Sequence of chain 1.B:
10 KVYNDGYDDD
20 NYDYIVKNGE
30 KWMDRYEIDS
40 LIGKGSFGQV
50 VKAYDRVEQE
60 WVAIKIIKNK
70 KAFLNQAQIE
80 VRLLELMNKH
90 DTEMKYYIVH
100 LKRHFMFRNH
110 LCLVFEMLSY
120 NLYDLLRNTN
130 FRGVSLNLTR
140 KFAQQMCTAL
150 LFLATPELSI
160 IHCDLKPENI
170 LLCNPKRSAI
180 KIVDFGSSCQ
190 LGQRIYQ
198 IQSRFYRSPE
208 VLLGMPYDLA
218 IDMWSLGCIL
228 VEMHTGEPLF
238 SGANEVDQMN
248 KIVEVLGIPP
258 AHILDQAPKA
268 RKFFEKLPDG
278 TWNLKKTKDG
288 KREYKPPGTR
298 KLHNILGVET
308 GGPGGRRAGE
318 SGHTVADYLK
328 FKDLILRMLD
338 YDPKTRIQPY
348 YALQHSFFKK

A small-molecule ligand and the protein it binds are described below.
Small molecule (SMILES): COc1ccc2c3ccnc(Cl)c3n(CC#N)c2c1

Binding-site contacts:
Ligand atom C3 contacts residue PHE114 of chain 1.B at 3.9 Å (hydrophobic).
Ligand atom C contacts residue LEU170 of chain 1.B at 4.2 Å (hydrophobic).
Ligand atom CL contacts residue LYS64 of chain 1.B at 4.1 Å.
Ligand atom N2 contacts residue ILE41 of chain 1.B at 3.7 Å.
Ligand atom C2 contacts residue LEU117 of chain 1.B at 3.7 Å (hydrophobic).
Ligand atom O contacts residue MET116 of chain 1.B at 4.0 Å.
Ligand atom C7 contacts residue PHE114 of chain 1.B at 3.4 Å (hydrophobic).
Ligand atom N contacts residue GLU79 of chain 1.B at 3.9 Å.
Ligand atom N contacts residue LYS64 of chain 1.B at 3.2 Å (salt-bridge).
Ligand atom C1 contacts residue LEU117 of chain 1.B at 3.9 Å (hydrophobic).
Ligand atom N2 contacts residue GLY42 of chain 1.B at 4.0 Å.
Ligand atom C7 contacts residue GLU79 of chain 1.B at 3.9 Å.
Ligand atom C9 contacts residue VAL182 of chain 1.B at 4.0 Å (hydrophobic).
Ligand atom CL contacts residue PHE46 of chain 1.B at 3.4 Å.
Ligand atom C2 contacts residue ALA62 of chain 1.B at 3.8 Å (hydrophobic).
Ligand atom C contacts residue ILE41 of chain 1.B at 3.9 Å (hydrophobic).
Ligand atom N1 contacts residue VAL182 of chain 1.B at 4.2 Å.
Ligand atom C6 contacts residue PHE114 of chain 1.B at 3.5 Å (hydrophobic).
Ligand atom C2 contacts residue GLU115 of chain 1.B at 3.5 Å.
Ligand atom O contacts residue LEU170 of chain 1.B at 3.7 Å.
Ligand atom C12 contacts residue LEU170 of chain 1.B at 3.9 Å (hydrophobic).
Ligand atom C8 contacts residue ASP183 of chain 1.B at 4.2 Å.
Ligand atom C8 contacts residue LYS64 of chain 1.B at 4.0 Å.
Ligand atom C10 contacts residue VAL49 of chain 1.B at 4.3 Å (hydrophobic).
Ligand atom C6 contacts residue VAL182 of chain 1.B at 4.2 Å (hydrophobic).
Ligand atom CL contacts residue ASP183 of chain 1.B at 3.7 Å.
Ligand atom C3 contacts residue GLU115 of chain 1.B at 3.9 Å.
Ligand atom O contacts residue LEU117 of chain 1.B at 3.3 Å (h-bond).
Ligand atom C5 contacts residue VAL182 of chain 1.B at 4.1 Å (hydrophobic).
Ligand atom C3 contacts residue VAL98 of chain 1.B at 4.2 Å (hydrophobic).
Ligand atom C13 contacts residue LEU170 of chain 1.B at 3.3 Å (hydrophobic).
Ligand atom N contacts residue ASP183 of chain 1.B at 3.7 Å.
Ligand atom C8 contacts residue VAL182 of chain 1.B at 4.0 Å (hydrophobic).
Ligand atom C7 contacts residue LYS64 of chain 1.B at 3.7 Å.
Ligand atom C1 contacts residue ALA62 of chain 1.B at 4.3 Å (hydrophobic).
Ligand atom C contacts residue MET116 of chain 1.B at 3.6 Å (hydrophobic).
Ligand atom C3 contacts residue ALA62 of chain 1.B at 4.0 Å (hydrophobic).
Ligand atom C7 contacts residue ASP183 of chain 1.B at 3.9 Å.
Ligand atom C contacts residue LEU117 of chain 1.B at 3.7 Å (hydrophobic).
Ligand atom C1 contacts residue LEU170 of chain 1.B at 3.5 Å (hydrophobic).